Sequence of chain 52.A:
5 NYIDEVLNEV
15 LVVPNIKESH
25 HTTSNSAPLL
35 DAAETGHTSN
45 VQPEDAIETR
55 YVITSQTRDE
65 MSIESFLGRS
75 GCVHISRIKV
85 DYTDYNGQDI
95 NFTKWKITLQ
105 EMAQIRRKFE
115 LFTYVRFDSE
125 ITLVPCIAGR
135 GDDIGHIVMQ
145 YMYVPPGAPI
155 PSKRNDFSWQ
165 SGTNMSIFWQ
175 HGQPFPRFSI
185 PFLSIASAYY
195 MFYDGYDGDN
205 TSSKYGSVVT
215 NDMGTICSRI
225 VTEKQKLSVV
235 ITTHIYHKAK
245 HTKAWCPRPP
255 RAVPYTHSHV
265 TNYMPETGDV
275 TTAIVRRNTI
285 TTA

A protein and the small-molecule ligand that binds it are described below.
Small molecule (SMILES): COc1ccc(N2CCN(c3cccc(C)c3)CC2)nn1

Binding-site contacts:
Ligand atom C1 contacts residue ASN215 of chain 52.A at 3.6 Å.
Ligand atom C16 contacts residue ILE101 of chain 52.A at 3.5 Å (hydrophobic).
Ligand atom N4 contacts residue MET217 of chain 52.A at 3.3 Å.
Ligand atom C7 contacts residue THR102 of chain 52.A at 4.2 Å.
Ligand atom C11 contacts residue HIS241 of chain 52.A at 3.7 Å.
Ligand atom C13 contacts residue THR102 of chain 52.A at 4.3 Å.
Ligand atom C7 contacts residue LEU103 of chain 52.A at 3.2 Å (hydrophobic).
Ligand atom C14 contacts residue ILE101 of chain 52.A at 4.1 Å (hydrophobic).
Ligand atom C13 contacts residue ILE101 of chain 52.A at 3.4 Å (hydrophobic).
Ligand atom C1 contacts residue MET195 of chain 52.A at 4.3 Å (hydrophobic).
Ligand atom C21 contacts residue TYR147 of chain 52.A at 2.7 Å (hydrophobic).
Ligand atom C18 contacts residue PHE182 of chain 52.A at 4.0 Å (hydrophobic).
Ligand atom C16 contacts residue TYR147 of chain 52.A at 4.3 Å (hydrophobic).
Ligand atom C18 contacts residue ILE125 of chain 52.A at 4.2 Å (hydrophobic).
Ligand atom C15 contacts residue ILE101 of chain 52.A at 4.1 Å (hydrophobic).
Ligand atom C8 contacts residue LEU103 of chain 52.A at 3.1 Å (hydrophobic).
Ligand atom C21 contacts residue ILE220 of chain 52.A at 3.5 Å (hydrophobic).
Ligand atom C20 contacts residue ILE125 of chain 52.A at 3.4 Å (hydrophobic).
Ligand atom C18 contacts residue ILE220 of chain 52.A at 4.3 Å (hydrophobic).
Ligand atom O2 contacts residue TYR193 of chain 52.A at 3.4 Å.
Ligand atom C14 contacts residue MET217 of chain 52.A at 3.9 Å (hydrophobic).
Ligand atom N5 contacts residue MET217 of chain 52.A at 3.3 Å (h-bond).
Ligand atom C1 contacts residue TYR194 of chain 52.A at 4.2 Å (hydrophobic).
Ligand atom C17 contacts residue ILE101 of chain 52.A at 3.8 Å (hydrophobic).
Ligand atom C3 contacts residue LEU103 of chain 52.A at 4.2 Å (hydrophobic).
Ligand atom C6 contacts residue THR102 of chain 52.A at 4.3 Å.
Ligand atom N5 contacts residue TYR193 of chain 52.A at 4.0 Å.
Ligand atom C1 contacts residue TYR193 of chain 52.A at 3.8 Å (hydrophobic).
Ligand atom C8 contacts residue PHE121 of chain 52.A at 4.3 Å (hydrophobic).
Ligand atom C17 contacts residue ILE220 of chain 52.A at 3.9 Å (hydrophobic).
Ligand atom C3 contacts residue PHE121 of chain 52.A at 4.4 Å (hydrophobic).
Ligand atom O2 contacts residue MET195 of chain 52.A at 4.4 Å.
Ligand atom C14 contacts residue LEU187 of chain 52.A at 4.3 Å (hydrophobic).
Ligand atom C10 contacts residue SER123 of chain 52.A at 4.2 Å.
Ligand atom C19 contacts residue ILE125 of chain 52.A at 3.2 Å (hydrophobic).
Ligand atom C17 contacts residue TYR147 of chain 52.A at 4.0 Å (hydrophobic).
Ligand atom C21 contacts residue ILE101 of chain 52.A at 4.0 Å (hydrophobic).
Ligand atom C3 contacts residue TYR193 of chain 52.A at 3.8 Å (hydrophobic).
Ligand atom C10 contacts residue HIS241 of chain 52.A at 3.6 Å.
Ligand atom N4 contacts residue TYR193 of chain 52.A at 3.5 Å.